Binding-site contacts:
Ligand atom C4 contacts residue ASN203 of chain 1.E at 4.1 Å.
Ligand atom C7 contacts residue LYS201 of chain 1.E at 4.2 Å.
Ligand atom C1 contacts residue ASN203 of chain 1.E at 1.4 Å.
Ligand atom C8 contacts residue PHE202 of chain 1.E at 3.5 Å (hydrophobic).
Ligand atom C8 contacts residue ASN203 of chain 1.E at 3.4 Å.
Ligand atom C7 contacts residue PHE202 of chain 1.E at 4.2 Å (hydrophobic).
Ligand atom N2 contacts residue ASN203 of chain 1.E at 2.9 Å (h-bond).
Ligand atom C5 contacts residue ASN203 of chain 1.E at 3.6 Å.
Ligand atom C3 contacts residue ASN203 of chain 1.E at 3.7 Å.
Ligand atom C7 contacts residue ASN203 of chain 1.E at 3.1 Å.
Ligand atom C2 contacts residue ASN203 of chain 1.E at 2.4 Å.
Ligand atom O7 contacts residue PHE202 of chain 1.E at 3.4 Å.
Ligand atom C8 contacts residue LYS201 of chain 1.E at 3.0 Å.
Ligand atom C8 contacts residue LYS200 of chain 1.E at 4.5 Å.
Ligand atom O7 contacts residue ASN203 of chain 1.E at 3.0 Å (h-bond).
Ligand atom O7 contacts residue THR205 of chain 1.E at 3.8 Å.
Ligand atom C8 contacts residue ASP199 of chain 1.E at 3.8 Å.
Ligand atom O5 contacts residue ASN203 of chain 1.E at 2.4 Å (h-bond).

Sequence of chain 1.E:
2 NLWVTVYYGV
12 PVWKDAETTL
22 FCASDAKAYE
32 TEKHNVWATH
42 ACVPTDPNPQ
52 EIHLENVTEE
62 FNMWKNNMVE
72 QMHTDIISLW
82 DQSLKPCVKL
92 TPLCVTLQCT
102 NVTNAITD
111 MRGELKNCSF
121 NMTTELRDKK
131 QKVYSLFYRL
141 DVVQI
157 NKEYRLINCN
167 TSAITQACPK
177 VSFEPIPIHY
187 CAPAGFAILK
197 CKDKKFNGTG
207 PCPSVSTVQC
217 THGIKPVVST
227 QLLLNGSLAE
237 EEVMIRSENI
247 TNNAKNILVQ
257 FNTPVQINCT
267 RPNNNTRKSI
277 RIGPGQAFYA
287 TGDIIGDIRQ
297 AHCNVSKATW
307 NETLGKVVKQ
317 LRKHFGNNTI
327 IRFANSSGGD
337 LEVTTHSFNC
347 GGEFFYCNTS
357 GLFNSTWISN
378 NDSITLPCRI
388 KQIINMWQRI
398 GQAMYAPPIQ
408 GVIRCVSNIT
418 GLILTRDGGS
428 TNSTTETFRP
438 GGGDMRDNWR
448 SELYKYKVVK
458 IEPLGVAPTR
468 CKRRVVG

This small molecule binds to this protein.
Small molecule (SMILES): CC(=O)N[C@@H]1[C@@H](O)[C@H](O)[C@@H](CO)O[C@H]1O